Sequence of chain 1.A:
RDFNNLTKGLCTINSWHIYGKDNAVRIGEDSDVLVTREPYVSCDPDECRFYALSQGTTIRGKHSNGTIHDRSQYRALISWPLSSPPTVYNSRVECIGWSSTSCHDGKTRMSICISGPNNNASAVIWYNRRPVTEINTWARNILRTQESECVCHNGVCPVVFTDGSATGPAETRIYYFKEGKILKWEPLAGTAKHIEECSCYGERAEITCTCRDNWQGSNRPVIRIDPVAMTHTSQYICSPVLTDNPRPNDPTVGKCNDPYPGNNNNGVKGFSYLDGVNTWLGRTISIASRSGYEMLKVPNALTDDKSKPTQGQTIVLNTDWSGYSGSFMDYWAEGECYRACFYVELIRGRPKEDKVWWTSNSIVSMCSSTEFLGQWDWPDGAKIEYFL

Binding-site contacts:
Ligand atom O1B contacts residue ALA288 of chain 1.A at 3.6 Å.
Ligand atom O1A contacts residue SER286 of chain 1.A at 3.4 Å (h-bond).
Ligand atom N5 contacts residue SER291 of chain 1.A at 3.6 Å (h-bond).
Ligand atom C7 contacts residue TRP321 of chain 1.A at 3.8 Å (hydrophobic).
Ligand atom N5 contacts residue ASN318 of chain 1.A at 3.6 Å (h-bond).
Ligand atom C7 contacts residue SER289 of chain 1.A at 3.7 Å.
Ligand atom C10 contacts residue THR319 of chain 1.A at 4.2 Å.
Ligand atom C11 contacts residue THR319 of chain 1.A at 3.6 Å.
Ligand atom O1B contacts residue SER289 of chain 1.A at 3.4 Å (h-bond).
Ligand atom C6 contacts residue SER289 of chain 1.A at 3.5 Å.
Ligand atom O10 contacts residue TRP321 of chain 1.A at 4.3 Å.
Ligand atom O1A contacts residue ASN318 of chain 1.A at 3.8 Å.
Ligand atom C1 contacts residue SER289 of chain 1.A at 4.3 Å.
Ligand atom C10 contacts residue TRP321 of chain 1.A at 3.7 Å (hydrophobic).
Ligand atom C9 contacts residue LYS352 of chain 1.A at 3.7 Å.
Ligand atom O10 contacts residue ASN318 of chain 1.A at 4.4 Å.
Ligand atom C5 contacts residue SER291 of chain 1.A at 4.2 Å.
Ligand atom N5 contacts residue TRP321 of chain 1.A at 3.8 Å.
Ligand atom C5 contacts residue ASN318 of chain 1.A at 4.2 Å.
Ligand atom C10 contacts residue SER291 of chain 1.A at 4.4 Å.
Ligand atom C11 contacts residue TRP321 of chain 1.A at 3.5 Å (hydrophobic).
Ligand atom C1 contacts residue SER286 of chain 1.A at 3.4 Å.
Ligand atom O4 contacts residue THR319 of chain 1.A at 3.9 Å.
Ligand atom FAI contacts residue ASN318 of chain 1.A at 4.5 Å.
Ligand atom O6 contacts residue SER289 of chain 1.A at 4.2 Å.
Ligand atom C8 contacts residue SER289 of chain 1.A at 4.2 Å.
Ligand atom C11 contacts residue ASP320 of chain 1.A at 3.8 Å.
Ligand atom O10 contacts residue THR319 of chain 1.A at 4.2 Å.
Ligand atom O1B contacts residue SER286 of chain 1.A at 2.9 Å (h-bond).
Ligand atom C4 contacts residue ASN318 of chain 1.A at 3.4 Å.
Ligand atom C10 contacts residue ASN318 of chain 1.A at 3.8 Å.
Ligand atom C4 contacts residue SER291 of chain 1.A at 4.1 Å.
Ligand atom O4 contacts residue ASN318 of chain 1.A at 2.9 Å (h-bond).
Ligand atom C11 contacts residue SER291 of chain 1.A at 3.9 Å.
Ligand atom C3 contacts residue ASN318 of chain 1.A at 3.7 Å.
Ligand atom O7 contacts residue TRP321 of chain 1.A at 3.6 Å.
Ligand atom C6 contacts residue SER291 of chain 1.A at 4.1 Å.
Ligand atom C11 contacts residue ASN318 of chain 1.A at 3.9 Å.
Ligand atom O8 contacts residue SER289 of chain 1.A at 3.5 Å (h-bond).

The small molecule below binds the protein below.
Small molecule (SMILES): CC(=O)N[C@@H]1[C@@H](O)[C@@H](F)[C@](F)(C(=O)O)O[C@H]1[C@H](O)[C@@H](C)O